Binding-site contacts:
Ligand atom C33 contacts residue ASP68 of chain 1.A at 3.8 Å.
Ligand atom O12 contacts residue SER275 of chain 1.A at 3.1 Å (h-bond).
Ligand atom C35 contacts residue SER221 of chain 1.A at 3.5 Å.
Ligand atom O15 contacts residue SER275 of chain 1.A at 3.8 Å.
Ligand atom O36 contacts residue SER221 of chain 1.A at 3.2 Å (h-bond).
Ligand atom O41 contacts residue GLY145 of chain 1.A at 3.8 Å.
Ligand atom C04 contacts residue ARG217 of chain 1.A at 3.7 Å.
Ligand atom O12 contacts residue TYR277 of chain 1.A at 3.6 Å.
Ligand atom C31 contacts residue THR162 of chain 1.A at 3.8 Å.
Ligand atom O40 contacts residue ALA148 of chain 1.A at 3.8 Å.
Ligand atom O42 contacts residue ARG217 of chain 1.A at 3.0 Å (salt-bridge).
Ligand atom C35 contacts residue SER219 of chain 1.A at 3.6 Å.
Ligand atom N10 contacts residue TYR277 of chain 1.A at 3.5 Å.
Ligand atom O01 contacts residue SER219 of chain 1.A at 3.8 Å.
Ligand atom O36 contacts residue SER219 of chain 1.A at 2.6 Å (h-bond).
Ligand atom N34 contacts residue MET70 of chain 1.A at 3.3 Å (h-bond).
Ligand atom N03 contacts residue TYR277 of chain 1.A at 3.3 Å (h-bond).
Ligand atom O42 contacts residue LYS203 of chain 1.A at 3.6 Å.
Ligand atom C02 contacts residue TYR277 of chain 1.A at 3.4 Å (hydrophobic).
Ligand atom N32 contacts residue THR162 of chain 1.A at 3.6 Å (h-bond).
Ligand atom N05 contacts residue TYR277 of chain 1.A at 3.5 Å.
Ligand atom C33 contacts residue MET70 of chain 1.A at 3.5 Å (hydrophobic).
Ligand atom N30 contacts residue THR162 of chain 1.A at 3.7 Å.
Ligand atom C09 contacts residue TYR277 of chain 1.A at 3.7 Å (hydrophobic).
Ligand atom N05 contacts residue ARG217 of chain 1.A at 3.7 Å.
Ligand atom N34 contacts residue SER221 of chain 1.A at 2.9 Å (h-bond).
Ligand atom O22 contacts residue PRO147 of chain 1.A at 3.6 Å.
Ligand atom C06 contacts residue TYR277 of chain 1.A at 3.5 Å (hydrophobic).
Ligand atom C07 contacts residue TYR277 of chain 1.A at 3.4 Å (hydrophobic).
Ligand atom C29 contacts residue THR162 of chain 1.A at 3.3 Å.
Ligand atom O28 contacts residue ASP68 of chain 1.A at 3.1 Å (salt-bridge).
Ligand atom N08 contacts residue TYR277 of chain 1.A at 3.4 Å.
Ligand atom C04 contacts residue TYR277 of chain 1.A at 3.5 Å (hydrophobic).
Ligand atom N32 contacts residue ASP68 of chain 1.A at 3.6 Å (salt-bridge).
Ligand atom C13 contacts residue SER275 of chain 1.A at 3.5 Å.
Ligand atom C43 contacts residue ARG217 of chain 1.A at 3.2 Å.
Ligand atom O01 contacts residue TYR277 of chain 1.A at 3.6 Å.
Ligand atom C04 contacts residue ASN323 of chain 1.A at 3.8 Å.
Ligand atom O40 contacts residue PRO147 of chain 1.A at 3.8 Å.
Ligand atom O44 contacts residue ARG217 of chain 1.A at 3.6 Å (salt-bridge).

This protein binds this small molecule.
Small molecule (SMILES): O=c1nc[nH]c2c1ncn2[C@@H]1O[C@@H]2COP(=O)(O)O[C@H]3[C@@H](O)[C@H](n4cnc5c(=O)nc[nH]c54)O[C@@H]3COP(=O)(O)O[C@H]2[C@H]1O

Sequence of chain 1.A:
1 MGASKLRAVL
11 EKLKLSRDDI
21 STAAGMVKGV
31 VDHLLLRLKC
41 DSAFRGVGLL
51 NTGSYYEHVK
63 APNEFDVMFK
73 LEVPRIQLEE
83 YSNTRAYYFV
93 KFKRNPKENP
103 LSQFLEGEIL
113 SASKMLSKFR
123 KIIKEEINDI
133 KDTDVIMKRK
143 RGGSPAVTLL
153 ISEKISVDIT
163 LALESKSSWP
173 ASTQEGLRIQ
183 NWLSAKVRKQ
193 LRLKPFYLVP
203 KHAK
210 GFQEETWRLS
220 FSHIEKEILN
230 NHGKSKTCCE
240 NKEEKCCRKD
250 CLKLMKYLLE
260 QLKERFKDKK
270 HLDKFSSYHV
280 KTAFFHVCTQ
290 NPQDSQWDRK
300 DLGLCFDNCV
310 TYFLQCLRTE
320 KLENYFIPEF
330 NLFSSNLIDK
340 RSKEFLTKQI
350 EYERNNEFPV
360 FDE